Binding-site contacts:
Ligand atom O contacts residue SER294 of chain 2.A at 3.1 Å (h-bond).
Ligand atom O contacts residue VAL53 of chain 1.B at 3.5 Å (h-bond).
Ligand atom N contacts residue VAL53 of chain 1.B at 2.8 Å (h-bond).
Ligand atom OH contacts residue ILE226 of chain 2.A at 3.4 Å.
Ligand atom OH contacts residue VAL53 of chain 1.B at 3.5 Å.
Ligand atom C contacts residue SER294 of chain 2.A at 2.5 Å.
Ligand atom NH2 contacts residue GLY51 of chain 1.B at 3.4 Å.
Ligand atom CA contacts residue VAL53 of chain 1.B at 3.8 Å (hydrophobic).
Ligand atom CA contacts residue SER294 of chain 2.A at 3.0 Å.
Ligand atom CB contacts residue SER294 of chain 2.A at 3.5 Å.
Ligand atom CG contacts residue SER294 of chain 2.A at 3.2 Å.
Ligand atom N contacts residue TYR194 of chain 1.B at 3.5 Å.
Ligand atom C contacts residue VAL53 of chain 1.B at 3.6 Å (hydrophobic).
Ligand atom O contacts residue SER294 of chain 2.A at 3.1 Å (h-bond).
Ligand atom O contacts residue ARG195 of chain 1.B at 3.5 Å.
Ligand atom N contacts residue ARG195 of chain 1.B at 3.8 Å.
Ligand atom CG contacts residue ARG55 of chain 1.B at 3.4 Å.
Ligand atom CZ contacts residue PHE50 of chain 1.B at 3.6 Å (hydrophobic).
Ligand atom CE1 contacts residue VAL53 of chain 1.B at 3.7 Å (hydrophobic).
Ligand atom NH2 contacts residue PHE50 of chain 1.B at 3.4 Å (h-bond).
Ligand atom CD1 contacts residue SER294 of chain 2.A at 3.1 Å.
Ligand atom C contacts residue SER294 of chain 2.A at 3.3 Å.
Ligand atom CZ contacts residue GLY52 of chain 1.B at 3.6 Å.
Ligand atom CA contacts residue VAL53 of chain 1.B at 3.5 Å (hydrophobic).
Ligand atom NE contacts residue GLY52 of chain 1.B at 3.2 Å (h-bond).
Ligand atom N contacts residue PHE54 of chain 1.B at 3.7 Å.
Ligand atom C contacts residue ASP295 of chain 2.A at 3.7 Å.
Ligand atom NH2 contacts residue VAL58 of chain 1.B at 3.3 Å.
Ligand atom CD contacts residue PHE50 of chain 1.B at 3.6 Å (hydrophobic).
Ligand atom NH2 contacts residue ARG55 of chain 1.B at 3.6 Å.
Ligand atom CZ contacts residue VAL53 of chain 1.B at 3.8 Å (hydrophobic).
Ligand atom NH2 contacts residue GLY52 of chain 1.B at 3.2 Å (h-bond).
Ligand atom N contacts residue SER294 of chain 2.A at 3.3 Å (h-bond).
Ligand atom CD1 contacts residue VAL53 of chain 1.B at 3.7 Å (hydrophobic).
Ligand atom NE contacts residue PHE50 of chain 1.B at 3.6 Å.
Ligand atom NH1 contacts residue PHE50 of chain 1.B at 3.4 Å.
Ligand atom CB contacts residue ARG55 of chain 1.B at 3.5 Å.
Ligand atom C contacts residue PHE54 of chain 1.B at 3.7 Å (hydrophobic).
Ligand atom CE1 contacts residue SER294 of chain 2.A at 3.7 Å.
Ligand atom CB contacts residue ARG195 of chain 1.B at 3.5 Å.

Sequence of chain 1.B:
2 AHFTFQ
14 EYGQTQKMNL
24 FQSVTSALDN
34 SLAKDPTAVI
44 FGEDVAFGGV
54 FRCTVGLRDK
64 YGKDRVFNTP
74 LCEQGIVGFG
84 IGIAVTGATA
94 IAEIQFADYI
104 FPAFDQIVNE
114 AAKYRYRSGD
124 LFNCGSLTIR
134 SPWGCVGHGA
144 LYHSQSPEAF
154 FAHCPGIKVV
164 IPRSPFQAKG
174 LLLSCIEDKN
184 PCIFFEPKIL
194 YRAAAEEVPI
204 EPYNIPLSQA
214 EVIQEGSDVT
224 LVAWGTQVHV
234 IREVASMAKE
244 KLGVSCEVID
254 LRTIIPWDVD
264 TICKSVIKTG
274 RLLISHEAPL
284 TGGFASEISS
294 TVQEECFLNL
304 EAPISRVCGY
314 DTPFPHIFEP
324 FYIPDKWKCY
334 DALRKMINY

Sequence of chain 2.A:
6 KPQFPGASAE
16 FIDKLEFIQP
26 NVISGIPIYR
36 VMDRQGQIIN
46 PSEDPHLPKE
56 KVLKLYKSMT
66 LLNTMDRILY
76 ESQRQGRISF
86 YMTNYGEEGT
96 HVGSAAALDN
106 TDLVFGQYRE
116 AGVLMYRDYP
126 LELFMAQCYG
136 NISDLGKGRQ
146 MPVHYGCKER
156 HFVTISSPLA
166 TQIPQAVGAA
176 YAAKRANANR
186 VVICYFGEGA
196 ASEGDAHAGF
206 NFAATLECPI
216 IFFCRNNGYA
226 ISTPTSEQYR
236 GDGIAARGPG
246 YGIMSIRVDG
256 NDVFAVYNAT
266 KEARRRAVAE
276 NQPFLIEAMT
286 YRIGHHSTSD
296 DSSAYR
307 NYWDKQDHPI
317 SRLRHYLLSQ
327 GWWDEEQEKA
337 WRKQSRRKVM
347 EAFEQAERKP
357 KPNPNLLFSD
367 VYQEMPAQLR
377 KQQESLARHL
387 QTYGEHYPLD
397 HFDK

A small-molecule ligand and the protein it binds are described below.
Small molecule (SMILES): C[C@H](N)C(=O)N[C@@H](Cc1ccc(O)cc1)C(=O)N[C@H](C=O)CCCN=C(N)N